The small molecule below binds the protein below.
Small molecule (SMILES): Cc1nnc2n1-c1ccccc1COC2

Sequence of chain 1.A:
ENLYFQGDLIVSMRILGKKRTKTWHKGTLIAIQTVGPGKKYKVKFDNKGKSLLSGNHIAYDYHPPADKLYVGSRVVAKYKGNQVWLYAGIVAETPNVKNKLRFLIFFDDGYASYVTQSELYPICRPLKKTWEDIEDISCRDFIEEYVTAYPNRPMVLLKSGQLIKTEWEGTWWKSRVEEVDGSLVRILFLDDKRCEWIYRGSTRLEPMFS

Binding-site contacts:
Ligand atom N contacts residue PHE143 of chain 1.A at 3.5 Å.
Ligand atom C6 contacts residue GLY111 of chain 1.A at 3.4 Å.
Ligand atom C contacts residue BME1 of chain 1.C at 3.6 Å.
Ligand atom O contacts residue TYR200 of chain 1.A at 4.0 Å.
Ligand atom C8 contacts residue BME1 of chain 1.C at 3.8 Å.
Ligand atom C contacts residue PHE143 of chain 1.A at 3.9 Å (hydrophobic).
Ligand atom C10 contacts residue PHE143 of chain 1.A at 3.7 Å (hydrophobic).
Ligand atom N2 contacts residue PHE143 of chain 1.A at 3.5 Å.
Ligand atom C2 contacts residue PHE143 of chain 1.A at 3.4 Å (hydrophobic).
Ligand atom C3 contacts residue PHE143 of chain 1.A at 3.7 Å (hydrophobic).
Ligand atom N contacts residue SER203 of chain 1.A at 3.1 Å (h-bond).
Ligand atom C9 contacts residue BME1 of chain 1.C at 3.7 Å.
Ligand atom C5 contacts residue PHE107 of chain 1.A at 4.2 Å (hydrophobic).
Ligand atom C6 contacts residue PHE107 of chain 1.A at 3.6 Å (hydrophobic).
Ligand atom N1 contacts residue TYR200 of chain 1.A at 3.8 Å.
Ligand atom C3 contacts residue TYR200 of chain 1.A at 3.7 Å (hydrophobic).
Ligand atom O contacts residue ALA113 of chain 1.A at 3.6 Å.
Ligand atom C8 contacts residue CYS140 of chain 1.A at 3.5 Å (hydrophobic).
Ligand atom C7 contacts residue ILE144 of chain 1.A at 3.8 Å (hydrophobic).
Ligand atom C9 contacts residue ILE144 of chain 1.A at 4.2 Å (hydrophobic).
Ligand atom C8 contacts residue PHE143 of chain 1.A at 4.1 Å (hydrophobic).
Ligand atom N1 contacts residue PHE143 of chain 1.A at 3.4 Å.
Ligand atom C9 contacts residue CYS140 of chain 1.A at 4.0 Å (hydrophobic).
Ligand atom C3 contacts residue PHE107 of chain 1.A at 3.5 Å (hydrophobic).
Ligand atom C7 contacts residue GLY111 of chain 1.A at 4.0 Å.
Ligand atom N1 contacts residue SER203 of chain 1.A at 3.3 Å.
Ligand atom O contacts residue PHE107 of chain 1.A at 3.4 Å.
Ligand atom C2 contacts residue TYR200 of chain 1.A at 4.2 Å (hydrophobic).
Ligand atom C7 contacts residue PHE108 of chain 1.A at 3.2 Å (hydrophobic).
Ligand atom C5 contacts residue GLY111 of chain 1.A at 3.7 Å.
Ligand atom C6 contacts residue PHE108 of chain 1.A at 3.1 Å (hydrophobic).
Ligand atom C8 contacts residue ILE144 of chain 1.A at 3.6 Å (hydrophobic).
Ligand atom C10 contacts residue BME1 of chain 1.C at 4.2 Å.
Ligand atom C1 contacts residue PHE143 of chain 1.A at 3.7 Å (hydrophobic).
Ligand atom C4 contacts residue TYR112 of chain 1.A at 3.8 Å (hydrophobic).
Ligand atom C4 contacts residue GLY111 of chain 1.A at 2.9 Å.
Ligand atom O contacts residue GLY111 of chain 1.A at 4.1 Å.
Ligand atom C6 contacts residue TYR112 of chain 1.A at 4.0 Å (hydrophobic).
Ligand atom C7 contacts residue PHE107 of chain 1.A at 4.1 Å (hydrophobic).
Ligand atom C9 contacts residue PHE143 of chain 1.A at 3.3 Å (hydrophobic).